Binding-site contacts:
Ligand atom O6 contacts residue SER92 of chain 1.D at 3.3 Å (h-bond).
Ligand atom C1 contacts residue ASN53 of chain 1.D at 1.5 Å.
Ligand atom O3 contacts residue ASN53 of chain 1.D at 3.7 Å.
Ligand atom C2 contacts residue ASN53 of chain 1.D at 2.5 Å.
Ligand atom N2 contacts residue ASN53 of chain 1.D at 3.5 Å (h-bond).
Ligand atom C5 contacts residue ASN53 of chain 1.D at 3.7 Å.
Ligand atom C7 contacts residue ASN53 of chain 1.D at 4.5 Å.
Ligand atom O5 contacts residue ASN53 of chain 1.D at 2.5 Å (h-bond).
Ligand atom C6 contacts residue ASN53 of chain 1.D at 4.3 Å.
Ligand atom C3 contacts residue ASN53 of chain 1.D at 3.6 Å.
Ligand atom C4 contacts residue ASN53 of chain 1.D at 3.7 Å.
Ligand atom O6 contacts residue ASN53 of chain 1.D at 3.5 Å.

Sequence of chain 1.D:
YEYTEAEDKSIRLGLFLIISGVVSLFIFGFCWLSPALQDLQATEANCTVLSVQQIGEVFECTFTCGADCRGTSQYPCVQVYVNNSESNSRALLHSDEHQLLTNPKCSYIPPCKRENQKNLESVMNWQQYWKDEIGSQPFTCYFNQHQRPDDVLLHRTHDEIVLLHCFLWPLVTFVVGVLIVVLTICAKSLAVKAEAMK

A protein and the small-molecule ligand that binds it are described below.
Small molecule (SMILES): CC(=O)N[C@@H]1[C@@H](O)[C@H](O)[C@@H](CO)O[C@H]1O